The protein below binds the small molecule below.
Small molecule (SMILES): CC(=O)N[C@H]1[C@H](O[C@H]2[C@H](O)[C@@H](NC(C)=O)CO[C@@H]2CO[C@@H]2O[C@@H](C)[C@@H](O)[C@@H](O)[C@@H]2O)O[C@H](CO)[C@@H](O[C@@H]2O[C@H](CO)[C@@H](O)[C@H](O[C@H]3O[C@H](CO)[C@@H](O)[C@H](O)[C@@H]3O)[C@@H]2O)[C@@H]1O

Binding-site contacts:
Ligand atom C4 contacts residue ASN93 of chain 40.E at 3.6 Å.
Ligand atom C3 contacts residue TRP111 of chain 40.E at 3.7 Å (hydrophobic).
Ligand atom O7 contacts residue TRP111 of chain 40.E at 3.6 Å.
Ligand atom C4 contacts residue TRP111 of chain 40.E at 4.0 Å (hydrophobic).
Ligand atom C5 contacts residue ASN93 of chain 40.E at 4.0 Å.
Ligand atom C2 contacts residue ASN93 of chain 40.E at 1.8 Å.
Ligand atom C8 contacts residue TRP111 of chain 40.E at 3.3 Å (hydrophobic).
Ligand atom C1 contacts residue ASN93 of chain 40.E at 1.4 Å.
Ligand atom C3 contacts residue ASN93 of chain 40.E at 3.1 Å.
Ligand atom O3 contacts residue ASN93 of chain 40.E at 4.0 Å.
Ligand atom C6 contacts residue HIS42 of chain 40.E at 4.3 Å.
Ligand atom N2 contacts residue ASN93 of chain 40.E at 2.5 Å (h-bond).
Ligand atom C6 contacts residue ASN93 of chain 40.E at 3.1 Å.
Ligand atom O3 contacts residue TRP111 of chain 40.E at 4.3 Å.
Ligand atom O5 contacts residue ASN93 of chain 40.E at 2.3 Å (h-bond).
Ligand atom N2 contacts residue TRP111 of chain 40.E at 3.5 Å.
Ligand atom C1 contacts residue TRP111 of chain 40.E at 3.9 Å (hydrophobic).
Ligand atom O4 contacts residue TRP111 of chain 40.E at 3.4 Å.
Ligand atom C7 contacts residue ASN93 of chain 40.E at 3.5 Å.
Ligand atom C2 contacts residue TRP111 of chain 40.E at 4.1 Å (hydrophobic).
Ligand atom N2 contacts residue GLY92 of chain 40.E at 4.2 Å.
Ligand atom C8 contacts residue GLY92 of chain 40.E at 3.6 Å.
Ligand atom O5 contacts residue ASN93 of chain 40.E at 4.1 Å.
Ligand atom C5 contacts residue ASN93 of chain 40.E at 3.5 Å.
Ligand atom C7 contacts residue GLY92 of chain 40.E at 4.2 Å.
Ligand atom C5 contacts residue TRP111 of chain 40.E at 3.7 Å (hydrophobic).
Ligand atom O5 contacts residue TRP111 of chain 40.E at 4.3 Å.
Ligand atom C7 contacts residue TRP111 of chain 40.E at 3.8 Å (hydrophobic).
Ligand atom O7 contacts residue ASN93 of chain 40.E at 3.9 Å.
Ligand atom C8 contacts residue GLU91 of chain 40.E at 3.8 Å.

Sequence of chain 40.E:
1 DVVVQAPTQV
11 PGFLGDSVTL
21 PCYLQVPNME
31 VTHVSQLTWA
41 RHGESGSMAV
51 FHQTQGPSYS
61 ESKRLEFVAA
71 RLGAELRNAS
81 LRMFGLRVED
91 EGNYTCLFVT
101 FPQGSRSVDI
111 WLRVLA